Sequence of chain 1.A:
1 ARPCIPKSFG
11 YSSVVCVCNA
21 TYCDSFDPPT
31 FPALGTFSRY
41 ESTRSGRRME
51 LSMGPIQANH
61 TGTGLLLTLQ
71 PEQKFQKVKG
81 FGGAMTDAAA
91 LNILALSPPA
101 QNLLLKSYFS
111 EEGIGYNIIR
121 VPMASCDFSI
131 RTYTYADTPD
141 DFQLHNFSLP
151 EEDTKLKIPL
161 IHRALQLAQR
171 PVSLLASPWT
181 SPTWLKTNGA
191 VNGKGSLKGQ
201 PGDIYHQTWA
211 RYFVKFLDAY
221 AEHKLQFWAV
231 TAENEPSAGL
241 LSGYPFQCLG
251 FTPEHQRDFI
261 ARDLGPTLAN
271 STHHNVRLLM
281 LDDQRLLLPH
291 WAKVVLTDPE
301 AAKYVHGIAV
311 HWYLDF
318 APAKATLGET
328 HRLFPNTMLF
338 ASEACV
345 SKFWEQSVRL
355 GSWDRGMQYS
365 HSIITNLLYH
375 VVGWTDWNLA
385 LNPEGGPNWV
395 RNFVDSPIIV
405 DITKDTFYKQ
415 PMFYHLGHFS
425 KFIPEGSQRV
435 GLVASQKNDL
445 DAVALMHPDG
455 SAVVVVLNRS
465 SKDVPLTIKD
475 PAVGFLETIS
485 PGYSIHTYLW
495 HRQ

Binding-site contacts:
Ligand atom C6 contacts residue ASP127 of chain 1.A at 3.7 Å.
Ligand atom O6 contacts residue ASP127 of chain 1.A at 2.6 Å (salt-bridge).
Ligand atom C1 contacts residue TRP381 of chain 1.A at 3.4 Å (hydrophobic).
Ligand atom O8 contacts residue VAL398 of chain 1.A at 3.2 Å.
Ligand atom O1 contacts residue ASN396 of chain 1.A at 3.1 Å (h-bond).
Ligand atom O6 contacts residue GLU340 of chain 1.A at 4.1 Å.
Ligand atom O6 contacts residue TRP381 of chain 1.A at 3.6 Å.
Ligand atom C6 contacts residue TRP381 of chain 1.A at 3.6 Å (hydrophobic).
Ligand atom C4 contacts residue GLU235 of chain 1.A at 3.4 Å.
Ligand atom O5 contacts residue HIS311 of chain 1.A at 4.2 Å.
Ligand atom C1 contacts residue ASP127 of chain 1.A at 3.3 Å.
Ligand atom O5 contacts residue GLU340 of chain 1.A at 2.7 Å (salt-bridge).
Ligand atom C4 contacts residue GLU340 of chain 1.A at 1.4 Å.
Ligand atom O6 contacts residue PHE246 of chain 1.A at 3.8 Å.
Ligand atom C3 contacts residue GLU340 of chain 1.A at 2.5 Å.
Ligand atom C8 contacts residue VAL398 of chain 1.A at 4.0 Å (hydrophobic).
Ligand atom O5 contacts residue ASN234 of chain 1.A at 3.1 Å (h-bond).
Ligand atom O5 contacts residue TRP179 of chain 1.A at 3.8 Å.
Ligand atom O1 contacts residue PHE246 of chain 1.A at 3.5 Å.
Ligand atom C5 contacts residue GLU340 of chain 1.A at 2.4 Å.
Ligand atom C1 contacts residue PHE128 of chain 1.A at 4.3 Å (hydrophobic).
Ligand atom O1 contacts residue ASP127 of chain 1.A at 2.7 Å (salt-bridge).
Ligand atom C2 contacts residue CYS342 of chain 1.A at 4.2 Å (hydrophobic).
Ligand atom C2 contacts residue TRP381 of chain 1.A at 3.6 Å (hydrophobic).
Ligand atom C5 contacts residue GLU235 of chain 1.A at 3.7 Å.
Ligand atom O8 contacts residue TRP381 of chain 1.A at 3.4 Å (h-bond).
Ligand atom C8 contacts residue ASN396 of chain 1.A at 3.9 Å.
Ligand atom O8 contacts residue CYS342 of chain 1.A at 3.4 Å (h-bond).
Ligand atom C8 contacts residue CYS342 of chain 1.A at 3.6 Å (hydrophobic).
Ligand atom C8 contacts residue TRP381 of chain 1.A at 4.2 Å (hydrophobic).
Ligand atom O8 contacts residue PHE128 of chain 1.A at 3.6 Å.
Ligand atom C6 contacts residue GLU340 of chain 1.A at 2.8 Å.
Ligand atom N1 contacts residue GLU340 of chain 1.A at 3.8 Å.
Ligand atom C1 contacts residue ASN396 of chain 1.A at 4.1 Å.
Ligand atom C1 contacts residue GLU340 of chain 1.A at 3.4 Å.
Ligand atom O6 contacts residue TRP179 of chain 1.A at 3.1 Å (h-bond).
Ligand atom C2 contacts residue GLU340 of chain 1.A at 3.0 Å.
Ligand atom O8 contacts residue ASN396 of chain 1.A at 3.7 Å.
Ligand atom O5 contacts residue GLU235 of chain 1.A at 3.3 Å.
Ligand atom C6 contacts residue TRP179 of chain 1.A at 4.2 Å (hydrophobic).

The protein below binds the small molecule below.
Small molecule (SMILES): N[C@H]1C(O)[C@H](O)[C@@H](O)[C@@H](O)[C@H]1CO